Binding-site contacts:
Ligand atom C4 contacts residue ASN403 of chain 1.C at 4.2 Å.
Ligand atom O5 contacts residue ASN403 of chain 1.C at 2.4 Å (h-bond).
Ligand atom O7 contacts residue ASN403 of chain 1.C at 3.7 Å.
Ligand atom C2 contacts residue ASN403 of chain 1.C at 2.4 Å.
Ligand atom C5 contacts residue ASN403 of chain 1.C at 3.7 Å.
Ligand atom C1 contacts residue ASN403 of chain 1.C at 1.4 Å.
Ligand atom C6 contacts residue ASN403 of chain 1.C at 4.4 Å.
Ligand atom C7 contacts residue ASN403 of chain 1.C at 3.5 Å.
Ligand atom N2 contacts residue ASN403 of chain 1.C at 2.9 Å (h-bond).
Ligand atom C3 contacts residue ASN403 of chain 1.C at 3.8 Å.

Sequence of chain 1.C:
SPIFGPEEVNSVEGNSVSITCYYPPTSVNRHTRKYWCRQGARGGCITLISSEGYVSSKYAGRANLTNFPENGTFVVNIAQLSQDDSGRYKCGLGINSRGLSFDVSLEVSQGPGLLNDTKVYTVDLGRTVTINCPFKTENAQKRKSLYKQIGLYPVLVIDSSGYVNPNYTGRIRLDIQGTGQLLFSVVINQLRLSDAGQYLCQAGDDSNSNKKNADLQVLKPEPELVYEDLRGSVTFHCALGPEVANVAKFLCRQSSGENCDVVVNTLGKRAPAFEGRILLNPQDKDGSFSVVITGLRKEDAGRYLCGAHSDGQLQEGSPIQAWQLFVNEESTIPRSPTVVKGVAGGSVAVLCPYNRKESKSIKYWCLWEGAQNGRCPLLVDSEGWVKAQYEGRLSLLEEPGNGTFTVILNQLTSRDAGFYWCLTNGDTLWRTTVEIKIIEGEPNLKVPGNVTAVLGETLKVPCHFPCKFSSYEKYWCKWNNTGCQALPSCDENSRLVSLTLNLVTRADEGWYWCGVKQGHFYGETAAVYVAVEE

This small molecule binds to this protein.
Small molecule (SMILES): CC(=O)N[C@@H]1[C@@H](O)[C@H](O)[C@@H](CO)O[C@H]1O